Sequence of chain 2.A:
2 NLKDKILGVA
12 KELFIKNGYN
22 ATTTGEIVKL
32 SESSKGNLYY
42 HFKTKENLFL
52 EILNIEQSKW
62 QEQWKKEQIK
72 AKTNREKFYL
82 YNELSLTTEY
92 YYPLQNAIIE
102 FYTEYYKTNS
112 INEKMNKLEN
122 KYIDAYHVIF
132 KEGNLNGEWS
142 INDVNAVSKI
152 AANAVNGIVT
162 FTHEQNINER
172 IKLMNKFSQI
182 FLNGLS

The small molecule below binds the protein below.
Small molecule (SMILES): Cc1cc(N)c2ccccc2[n+]1CCCCCCCCCC[n+]1c(C)cc(N)c2ccccc21

Binding-site contacts:
Ligand atom C16 contacts residue GLU90 of chain 2.C at 3.6 Å.
Ligand atom N2 contacts residue TYR93 of chain 2.C at 3.7 Å.
Ligand atom C13 contacts residue TYR93 of chain 2.C at 3.8 Å (hydrophobic).
Ligand atom C23 contacts residue GLN58 of chain 2.C at 3.7 Å.
Ligand atom C10 contacts residue TRP61 of chain 2.C at 3.6 Å (hydrophobic).
Ligand atom C4 contacts residue TYR103 of chain 2.C at 3.8 Å (hydrophobic).
Ligand atom C4 contacts residue ASN97 of chain 2.A at 3.5 Å.
Ligand atom C6 contacts residue PHE162 of chain 2.A at 3.7 Å (hydrophobic).
Ligand atom C29 contacts residue GLU57 of chain 2.C at 3.3 Å.
Ligand atom N4 contacts residue TYR103 of chain 2.C at 3.7 Å.
Ligand atom C8 contacts residue TYR103 of chain 2.C at 3.4 Å (hydrophobic).
Ligand atom C7 contacts residue TYR103 of chain 2.C at 3.4 Å (hydrophobic).
Ligand atom C21 contacts residue GLU57 of chain 2.C at 3.8 Å.
Ligand atom C29 contacts residue TRP61 of chain 2.C at 3.8 Å (hydrophobic).
Ligand atom C2 contacts residue ILE100 of chain 2.C at 3.6 Å (hydrophobic).
Ligand atom C4 contacts residue ILE100 of chain 2.A at 3.8 Å (hydrophobic).
Ligand atom C9 contacts residue TYR103 of chain 2.C at 3.5 Å (hydrophobic).
Ligand atom C7 contacts residue PHE162 of chain 2.A at 3.4 Å (hydrophobic).
Ligand atom C21 contacts residue GLN58 of chain 2.C at 3.8 Å.
Ligand atom C30 contacts residue TYR103 of chain 2.C at 3.8 Å (hydrophobic).
Ligand atom C29 contacts residue LYS60 of chain 2.C at 3.8 Å.
Ligand atom C1 contacts residue TYR103 of chain 2.C at 3.8 Å (hydrophobic).
Ligand atom C20 contacts residue TYR93 of chain 2.C at 3.7 Å (hydrophobic).
Ligand atom C22 contacts residue GLN58 of chain 2.C at 3.8 Å.
Ligand atom N4 contacts residue THR161 of chain 2.A at 3.1 Å (h-bond).
Ligand atom N1 contacts residue TYR103 of chain 2.C at 3.5 Å.
Ligand atom C19 contacts residue GLU57 of chain 2.C at 3.3 Å.
Ligand atom C8 contacts residue PHE162 of chain 2.A at 3.6 Å (hydrophobic).
Ligand atom N4 contacts residue ASN97 of chain 2.A at 3.0 Å (h-bond).
Ligand atom C14 contacts residue TRP61 of chain 2.C at 3.6 Å (hydrophobic).
Ligand atom C12 contacts residue TYR93 of chain 2.C at 3.7 Å (hydrophobic).
Ligand atom C16 contacts residue THR89 of chain 2.C at 3.3 Å.
Ligand atom C19 contacts residue TYR93 of chain 2.C at 3.4 Å (hydrophobic).
Ligand atom C3 contacts residue ILE100 of chain 2.C at 3.7 Å (hydrophobic).
Ligand atom C6 contacts residue TYR103 of chain 2.C at 3.5 Å (hydrophobic).
Ligand atom N3 contacts residue THR89 of chain 2.C at 3.4 Å.
Ligand atom C25 contacts residue LEU119 of chain 2.C at 3.8 Å (hydrophobic).
Ligand atom C15 contacts residue THR89 of chain 2.C at 2.8 Å.
Ligand atom C5 contacts residue TYR103 of chain 2.C at 3.5 Å (hydrophobic).
Ligand atom N4 contacts residue PHE162 of chain 2.A at 3.8 Å.

Sequence of chain 2.C:
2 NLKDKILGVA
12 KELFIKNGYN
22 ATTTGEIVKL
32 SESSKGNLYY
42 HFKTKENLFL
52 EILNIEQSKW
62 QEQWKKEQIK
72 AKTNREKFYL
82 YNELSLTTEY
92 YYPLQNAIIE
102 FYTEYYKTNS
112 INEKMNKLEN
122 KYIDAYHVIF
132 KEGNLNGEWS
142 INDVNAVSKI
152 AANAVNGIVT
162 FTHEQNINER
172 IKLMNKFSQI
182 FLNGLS